Sequence of chain 1.H:
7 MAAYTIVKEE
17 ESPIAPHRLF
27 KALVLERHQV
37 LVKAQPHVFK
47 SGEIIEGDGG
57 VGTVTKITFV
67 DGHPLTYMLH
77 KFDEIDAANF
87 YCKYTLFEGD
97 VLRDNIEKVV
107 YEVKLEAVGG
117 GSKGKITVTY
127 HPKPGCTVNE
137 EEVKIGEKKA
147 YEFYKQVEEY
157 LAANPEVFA

Binding-site contacts:
Ligand atom C3 contacts residue PHE164 of chain 1.H at 4.3 Å (hydrophobic).
Ligand atom C4 contacts residue VAL36 of chain 1.H at 3.5 Å (hydrophobic).
Ligand atom O1 contacts residue LYS39 of chain 1.H at 3.3 Å.
Ligand atom C6 contacts residue ALA40 of chain 1.H at 4.3 Å (hydrophobic).
Ligand atom C10 contacts residue LYS39 of chain 1.H at 4.0 Å.
Ligand atom C7 contacts residue ALA40 of chain 1.H at 3.9 Å (hydrophobic).
Ligand atom C13 contacts residue VAL163 of chain 1.H at 3.7 Å (hydrophobic).
Ligand atom C3 contacts residue VAL163 of chain 1.H at 4.2 Å (hydrophobic).
Ligand atom C10 contacts residue TYR156 of chain 1.H at 3.5 Å (hydrophobic).
Ligand atom O2 contacts residue TYR156 of chain 1.H at 4.3 Å.
Ligand atom C3 contacts residue TYR156 of chain 1.H at 4.2 Å (hydrophobic).
Ligand atom C9 contacts residue TYR156 of chain 1.H at 3.7 Å (hydrophobic).
Ligand atom N contacts residue TYR156 of chain 1.H at 3.9 Å.
Ligand atom O3 contacts residue TYR156 of chain 1.H at 2.4 Å (h-bond).
Ligand atom C7 contacts residue LYS39 of chain 1.H at 3.7 Å.
Ligand atom C9 contacts residue LYS39 of chain 1.H at 3.7 Å.
Ligand atom C2 contacts residue TYR156 of chain 1.H at 4.0 Å (hydrophobic).
Ligand atom C12 contacts residue VAL163 of chain 1.H at 3.4 Å (hydrophobic).
Ligand atom C8 contacts residue LYS39 of chain 1.H at 3.6 Å.
Ligand atom C1 contacts residue TYR156 of chain 1.H at 3.6 Å (hydrophobic).
Ligand atom C3 contacts residue VAL36 of chain 1.H at 3.9 Å (hydrophobic).
Ligand atom C16 contacts residue LYS39 of chain 1.H at 3.0 Å.
Ligand atom C8 contacts residue TYR156 of chain 1.H at 3.9 Å (hydrophobic).
Ligand atom C14 contacts residue LYS39 of chain 1.H at 4.0 Å.
Ligand atom C1 contacts residue LYS39 of chain 1.H at 4.2 Å.
Ligand atom C5 contacts residue TYR156 of chain 1.H at 3.7 Å (hydrophobic).
Ligand atom S contacts residue TYR156 of chain 1.H at 3.6 Å (h-bond).
Ligand atom C8 contacts residue ALA40 of chain 1.H at 4.3 Å (hydrophobic).
Ligand atom C15 contacts residue LYS39 of chain 1.H at 3.0 Å.
Ligand atom C5 contacts residue VAL36 of chain 1.H at 4.1 Å (hydrophobic).
Ligand atom S contacts residue LYS39 of chain 1.H at 4.2 Å.
Ligand atom C13 contacts residue PHE164 of chain 1.H at 3.7 Å (hydrophobic).
Ligand atom C3 contacts residue LEU157 of chain 1.H at 4.3 Å (hydrophobic).
Ligand atom C6 contacts residue TYR156 of chain 1.H at 4.0 Å (hydrophobic).
Ligand atom N contacts residue LYS39 of chain 1.H at 4.1 Å.
Ligand atom C2 contacts residue VAL163 of chain 1.H at 3.8 Å (hydrophobic).
Ligand atom C11 contacts residue LYS39 of chain 1.H at 4.0 Å.
Ligand atom C14 contacts residue PHE164 of chain 1.H at 4.2 Å (hydrophobic).
Ligand atom C7 contacts residue TYR156 of chain 1.H at 4.0 Å (hydrophobic).
Ligand atom C4 contacts residue TYR156 of chain 1.H at 3.8 Å (hydrophobic).

The small molecule below binds the protein below.
Small molecule (SMILES): O=S(=O)(O)c1cccc2cccc(Nc3ccccc3)c12